A small-molecule ligand and the protein it binds are described below.
Small molecule (SMILES): O=C(O)[C@@H]1CCCC[C@@H]1c1n[nH]c(=S)[nH]1

Binding-site contacts:
Ligand atom N11 contacts residue GLY317 of chain 1.A at 2.5 Å (h-bond).
Ligand atom C7 contacts residue VAL208 of chain 1.A at 4.0 Å (hydrophobic).
Ligand atom C7 contacts residue GLY317 of chain 1.A at 3.5 Å.
Ligand atom O14 contacts residue GTC1 of chain 1.F at 2.9 Å (h-bond).
Ligand atom N9 contacts residue HIS207 of chain 1.A at 4.1 Å.
Ligand atom S15 contacts residue VAL206 of chain 1.A at 3.9 Å.
Ligand atom C10 contacts residue GLY317 of chain 1.A at 3.5 Å.
Ligand atom C5 contacts residue GTC1 of chain 1.F at 3.8 Å.
Ligand atom C7 contacts residue THR316 of chain 1.A at 4.2 Å.
Ligand atom N9 contacts residue VAL208 of chain 1.A at 3.5 Å.
Ligand atom C3 contacts residue ASN149 of chain 1.A at 4.3 Å.
Ligand atom C12 contacts residue ARG201 of chain 1.A at 4.3 Å.
Ligand atom C6 contacts residue THR316 of chain 1.A at 3.9 Å.
Ligand atom C10 contacts residue THR316 of chain 1.A at 4.4 Å.
Ligand atom N8 contacts residue VAL208 of chain 1.A at 3.7 Å.
Ligand atom S15 contacts residue GLY318 of chain 1.A at 4.0 Å.
Ligand atom C6 contacts residue GTC1 of chain 1.F at 3.8 Å.
Ligand atom S15 contacts residue GLY317 of chain 1.A at 3.8 Å.
Ligand atom O14 contacts residue ARG201 of chain 1.A at 3.8 Å.
Ligand atom O13 contacts residue ARG201 of chain 1.A at 4.2 Å.
Ligand atom S15 contacts residue VAL208 of chain 1.A at 3.7 Å.
Ligand atom C10 contacts residue HIS207 of chain 1.A at 4.0 Å.
Ligand atom N9 contacts residue SER209 of chain 1.A at 2.9 Å (h-bond).
Ligand atom N11 contacts residue VAL208 of chain 1.A at 4.2 Å.
Ligand atom C6 contacts residue GLY317 of chain 1.A at 3.6 Å.
Ligand atom C1 contacts residue VAL208 of chain 1.A at 4.1 Å (hydrophobic).
Ligand atom C10 contacts residue VAL208 of chain 1.A at 3.5 Å (hydrophobic).
Ligand atom N8 contacts residue SER209 of chain 1.A at 3.6 Å.
Ligand atom N11 contacts residue THR316 of chain 1.A at 3.6 Å.
Ligand atom C1 contacts residue TYR218 of chain 1.A at 3.6 Å (hydrophobic).
Ligand atom C12 contacts residue GTC1 of chain 1.F at 3.8 Å.
Ligand atom C10 contacts residue SER209 of chain 1.A at 3.9 Å.
Ligand atom C2 contacts residue TYR218 of chain 1.A at 3.7 Å (hydrophobic).
Ligand atom C12 contacts residue GLY317 of chain 1.A at 4.5 Å.
Ligand atom C1 contacts residue GTC1 of chain 1.F at 4.3 Å.
Ligand atom C3 contacts residue TYR218 of chain 1.A at 3.9 Å (hydrophobic).
Ligand atom S15 contacts residue HIS207 of chain 1.A at 3.1 Å (h-bond).
Ligand atom C2 contacts residue GTC1 of chain 1.F at 3.8 Å.
Ligand atom C1 contacts residue THR316 of chain 1.A at 4.2 Å.

Sequence of chain 1.A:
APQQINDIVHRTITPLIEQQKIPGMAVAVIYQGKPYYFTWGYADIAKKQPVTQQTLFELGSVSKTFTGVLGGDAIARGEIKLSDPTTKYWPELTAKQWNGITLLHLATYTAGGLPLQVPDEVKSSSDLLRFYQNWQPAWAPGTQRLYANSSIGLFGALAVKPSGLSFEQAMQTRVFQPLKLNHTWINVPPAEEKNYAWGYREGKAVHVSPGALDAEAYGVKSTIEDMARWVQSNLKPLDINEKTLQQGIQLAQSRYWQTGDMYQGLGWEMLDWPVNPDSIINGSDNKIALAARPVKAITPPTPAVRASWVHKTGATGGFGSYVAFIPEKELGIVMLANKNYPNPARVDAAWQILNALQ